Sequence of chain 51.C:
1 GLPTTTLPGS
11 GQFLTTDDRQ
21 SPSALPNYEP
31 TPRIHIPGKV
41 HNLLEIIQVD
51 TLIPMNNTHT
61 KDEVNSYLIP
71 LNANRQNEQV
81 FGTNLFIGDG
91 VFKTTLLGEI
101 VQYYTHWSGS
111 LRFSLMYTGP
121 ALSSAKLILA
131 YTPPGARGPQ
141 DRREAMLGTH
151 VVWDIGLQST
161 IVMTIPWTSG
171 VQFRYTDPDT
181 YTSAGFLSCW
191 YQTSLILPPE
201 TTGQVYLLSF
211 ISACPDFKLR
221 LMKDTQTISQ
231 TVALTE

Sequence of chain 51.A:
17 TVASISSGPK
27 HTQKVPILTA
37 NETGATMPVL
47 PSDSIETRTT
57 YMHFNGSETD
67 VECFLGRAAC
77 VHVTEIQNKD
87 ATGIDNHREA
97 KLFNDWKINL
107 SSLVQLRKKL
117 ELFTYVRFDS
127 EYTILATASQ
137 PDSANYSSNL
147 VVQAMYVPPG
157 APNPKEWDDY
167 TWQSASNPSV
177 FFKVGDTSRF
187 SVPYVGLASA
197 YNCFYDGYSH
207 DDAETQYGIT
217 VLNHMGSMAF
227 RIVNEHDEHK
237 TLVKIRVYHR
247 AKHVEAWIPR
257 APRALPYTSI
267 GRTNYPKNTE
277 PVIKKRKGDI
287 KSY

The protein below binds the small molecule below.
Small molecule (SMILES): Cc1cc(CCCCCOc2ccc(C3=NCCO3)cc2)on1

Binding-site contacts:
Ligand atom C6B contacts residue TYR128 of chain 51.A at 3.3 Å (hydrophobic).
Ligand atom C5C contacts residue VAL191 of chain 51.A at 3.8 Å (hydrophobic).
Ligand atom O1 contacts residue MET221 of chain 51.A at 3.9 Å.
Ligand atom C3B contacts residue VAL188 of chain 51.A at 3.8 Å (hydrophobic).
Ligand atom C2B contacts residue VAL188 of chain 51.A at 3.5 Å (hydrophobic).
Ligand atom C4A contacts residue PRO174 of chain 51.A at 3.1 Å (hydrophobic).
Ligand atom N2 contacts residue ASN219 of chain 51.A at 3.8 Å.
Ligand atom C2A contacts residue TYR152 of chain 51.A at 3.6 Å (hydrophobic).
Ligand atom C1B contacts residue VAL188 of chain 51.A at 3.8 Å (hydrophobic).
Ligand atom C3C contacts residue TYR128 of chain 51.A at 3.4 Å (hydrophobic).
Ligand atom O1A contacts residue PHE186 of chain 51.A at 3.0 Å.
Ligand atom C1B contacts residue TYR128 of chain 51.A at 3.6 Å (hydrophobic).
Ligand atom O1 contacts residue LEU106 of chain 51.A at 3.7 Å.
Ligand atom C1C contacts residue LEU106 of chain 51.A at 3.8 Å (hydrophobic).
Ligand atom C5A contacts residue VAL176 of chain 51.A at 3.6 Å (hydrophobic).
Ligand atom N3A contacts residue PHE186 of chain 51.A at 4.0 Å.
Ligand atom C5 contacts residue LEU106 of chain 51.A at 3.8 Å (hydrophobic).
Ligand atom C3B contacts residue TYR152 of chain 51.A at 3.7 Å (hydrophobic).
Ligand atom N2 contacts residue LEU106 of chain 51.A at 3.8 Å.
Ligand atom C4C contacts residue VAL191 of chain 51.A at 3.0 Å (hydrophobic).
Ligand atom C2C contacts residue TYR197 of chain 51.A at 3.7 Å (hydrophobic).
Ligand atom C31 contacts residue ASN219 of chain 51.A at 3.3 Å.
Ligand atom N3A contacts residue ALA24 of chain 51.C at 3.8 Å.
Ligand atom C5A contacts residue PHE186 of chain 51.A at 3.5 Å (hydrophobic).
Ligand atom N3A contacts residue PRO174 of chain 51.A at 3.7 Å.
Ligand atom C5B contacts residue PHE186 of chain 51.A at 3.9 Å (hydrophobic).
Ligand atom O1B contacts residue TYR128 of chain 51.A at 3.4 Å (h-bond).
Ligand atom C4 contacts residue TYR197 of chain 51.A at 3.8 Å (hydrophobic).
Ligand atom N3A contacts residue TYR152 of chain 51.A at 3.5 Å.
Ligand atom C2A contacts residue PHE186 of chain 51.A at 3.3 Å (hydrophobic).
Ligand atom C5B contacts residue MET224 of chain 51.A at 3.8 Å (hydrophobic).
Ligand atom C1B contacts residue ILE104 of chain 51.A at 4.0 Å (hydrophobic).
Ligand atom C4B contacts residue PHE186 of chain 51.A at 3.6 Å (hydrophobic).
Ligand atom C4B contacts residue TYR152 of chain 51.A at 3.8 Å (hydrophobic).
Ligand atom C4 contacts residue LEU106 of chain 51.A at 3.9 Å (hydrophobic).
Ligand atom C1C contacts residue TYR128 of chain 51.A at 3.7 Å (hydrophobic).
Ligand atom C4C contacts residue VAL188 of chain 51.A at 3.7 Å (hydrophobic).
Ligand atom C6B contacts residue ILE104 of chain 51.A at 3.6 Å (hydrophobic).
Ligand atom O1B contacts residue ILE104 of chain 51.A at 3.9 Å.
Ligand atom C3 contacts residue ASN219 of chain 51.A at 4.0 Å.